Binding-site contacts:
Ligand atom O5 contacts residue ASN42 of chain 1.F at 2.4 Å (h-bond).
Ligand atom O7 contacts residue ASN42 of chain 1.F at 3.7 Å.
Ligand atom C7 contacts residue PHE41 of chain 1.F at 4.2 Å (hydrophobic).
Ligand atom C3 contacts residue ASN42 of chain 1.F at 3.8 Å.
Ligand atom C5 contacts residue ASN42 of chain 1.F at 3.7 Å.
Ligand atom C4 contacts residue ASN42 of chain 1.F at 4.2 Å.
Ligand atom N2 contacts residue ASN42 of chain 1.F at 2.9 Å (h-bond).
Ligand atom C7 contacts residue ASN42 of chain 1.F at 3.5 Å.
Ligand atom C1 contacts residue ASN42 of chain 1.F at 1.4 Å.
Ligand atom C8 contacts residue PHE41 of chain 1.F at 4.0 Å (hydrophobic).
Ligand atom C2 contacts residue ASN42 of chain 1.F at 2.5 Å.
Ligand atom O7 contacts residue PHE41 of chain 1.F at 3.7 Å.

This protein binds this small molecule.
Small molecule (SMILES): CC(=O)N[C@H]1[C@H](O[C@H]2[C@H](O[C@@H]3O[C@H](CO)[C@@H](O)[C@H](O)[C@@H]3O)[C@@H](NC(C)=O)CO[C@@H]2CO)O[C@H](CO)[C@@H](O[C@@H]2O[C@H](CO)[C@@H](O)[C@H](O)[C@H]2NC(C)=O)[C@@H]1O

Sequence of chain 1.F:
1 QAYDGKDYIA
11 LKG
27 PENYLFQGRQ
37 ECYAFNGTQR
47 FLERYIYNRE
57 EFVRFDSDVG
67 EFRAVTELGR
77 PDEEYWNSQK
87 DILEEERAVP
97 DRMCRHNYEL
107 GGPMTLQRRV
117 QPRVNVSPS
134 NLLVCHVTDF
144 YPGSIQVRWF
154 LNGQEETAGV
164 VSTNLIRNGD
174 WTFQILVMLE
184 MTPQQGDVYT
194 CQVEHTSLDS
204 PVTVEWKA